Sequence of chain 1.B:
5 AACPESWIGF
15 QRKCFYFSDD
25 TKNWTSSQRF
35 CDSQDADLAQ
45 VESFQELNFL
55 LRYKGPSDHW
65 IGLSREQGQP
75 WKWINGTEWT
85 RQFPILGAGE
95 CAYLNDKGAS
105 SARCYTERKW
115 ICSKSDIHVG

Binding-site contacts:
Ligand atom C1 contacts residue ASN79 of chain 1.B at 1.4 Å.
Ligand atom C3 contacts residue ASN79 of chain 1.B at 3.7 Å.
Ligand atom C4 contacts residue ASN79 of chain 1.B at 4.2 Å.
Ligand atom O4 contacts residue GLU46 of chain 1.B at 3.6 Å.
Ligand atom C7 contacts residue ASN79 of chain 1.B at 3.2 Å.
Ligand atom C6 contacts residue GLN44 of chain 1.B at 3.5 Å.
Ligand atom O6 contacts residue GLN44 of chain 1.B at 3.4 Å (h-bond).
Ligand atom C6 contacts residue GLU46 of chain 1.B at 3.4 Å.
Ligand atom C2 contacts residue THR81 of chain 1.B at 4.2 Å.
Ligand atom C1 contacts residue GLN44 of chain 1.B at 4.2 Å.
Ligand atom O4 contacts residue TRP77 of chain 1.B at 4.3 Å.
Ligand atom C4 contacts residue GLU46 of chain 1.B at 3.8 Å.
Ligand atom C5 contacts residue ASN79 of chain 1.B at 3.6 Å.
Ligand atom C1 contacts residue THR81 of chain 1.B at 4.2 Å.
Ligand atom C7 contacts residue THR81 of chain 1.B at 4.4 Å.
Ligand atom O5 contacts residue ASN79 of chain 1.B at 2.4 Å (h-bond).
Ligand atom C6 contacts residue TRP77 of chain 1.B at 3.6 Å (hydrophobic).
Ligand atom O6 contacts residue GLU46 of chain 1.B at 2.7 Å.
Ligand atom N2 contacts residue ASN79 of chain 1.B at 2.8 Å (h-bond).
Ligand atom N2 contacts residue THR81 of chain 1.B at 3.5 Å (h-bond).
Ligand atom O7 contacts residue ASN79 of chain 1.B at 3.0 Å (h-bond).
Ligand atom C2 contacts residue ASN79 of chain 1.B at 2.4 Å.
Ligand atom C5 contacts residue TRP77 of chain 1.B at 3.7 Å (hydrophobic).
Ligand atom C1 contacts residue TRP77 of chain 1.B at 4.2 Å (hydrophobic).
Ligand atom O5 contacts residue GLN44 of chain 1.B at 3.9 Å.
Ligand atom C8 contacts residue ASN79 of chain 1.B at 4.3 Å.
Ligand atom O5 contacts residue TRP77 of chain 1.B at 4.1 Å.

The protein below binds the small molecule below.
Small molecule (SMILES): CC(=O)N[C@@H]1[C@@H](O)[C@H](O)[C@@H](CO)O[C@H]1O